Binding-site contacts:
Ligand atom C4 contacts residue GLU51 of chain 1.E at 3.4 Å.
Ligand atom C5 contacts residue TRP88 of chain 1.E at 3.4 Å (hydrophobic).
Ligand atom C6 contacts residue TYR12 of chain 1.E at 3.9 Å (hydrophobic).
Ligand atom C5 contacts residue GLN56 of chain 1.E at 3.8 Å.
Ligand atom O3 contacts residue TRP88 of chain 1.E at 3.7 Å.
Ligand atom C6 contacts residue GLN56 of chain 1.E at 3.6 Å.
Ligand atom C3 contacts residue TRP88 of chain 1.E at 3.5 Å (hydrophobic).
Ligand atom O4 contacts residue GLU51 of chain 1.E at 2.7 Å (salt-bridge).
Ligand atom O3 contacts residue LYS91 of chain 1.E at 2.9 Å (salt-bridge).
Ligand atom O5 contacts residue GLN56 of chain 1.E at 3.7 Å.
Ligand atom C3 contacts residue ASN90 of chain 1.E at 3.5 Å.
Ligand atom C4 contacts residue GLN56 of chain 1.E at 3.3 Å.
Ligand atom O1B contacts residue TYR12 of chain 1.E at 3.3 Å.
Ligand atom C9 contacts residue GLY33 of chain 1.A at 3.5 Å.
Ligand atom O6 contacts residue TRP88 of chain 1.E at 3.7 Å.
Ligand atom C3 contacts residue LYS91 of chain 1.E at 3.8 Å.
Ligand atom O8 contacts residue TYR12 of chain 1.E at 3.5 Å.
Ligand atom C4 contacts residue GLU11 of chain 1.E at 3.5 Å.
Ligand atom C11 contacts residue TYR12 of chain 1.E at 3.8 Å (hydrophobic).
Ligand atom O4 contacts residue GLU11 of chain 1.E at 3.6 Å (salt-bridge).
Ligand atom O6 contacts residue GLN61 of chain 1.E at 3.1 Å (h-bond).
Ligand atom O3 contacts residue ASN90 of chain 1.E at 2.6 Å (h-bond).
Ligand atom O4 contacts residue GLN56 of chain 1.E at 3.8 Å.
Ligand atom C4 contacts residue TRP88 of chain 1.E at 3.4 Å (hydrophobic).
Ligand atom C11 contacts residue GLU11 of chain 1.E at 3.9 Å.
Ligand atom O4 contacts residue LYS91 of chain 1.E at 3.0 Å (salt-bridge).
Ligand atom C6 contacts residue TRP88 of chain 1.E at 3.4 Å (hydrophobic).
Ligand atom O1B contacts residue ARG13 of chain 1.E at 2.7 Å (salt-bridge).
Ligand atom C7 contacts residue TYR12 of chain 1.E at 3.9 Å (hydrophobic).
Ligand atom C2 contacts residue ASN90 of chain 1.E at 3.8 Å.
Ligand atom C1 contacts residue ARG13 of chain 1.E at 3.8 Å.
Ligand atom O1A contacts residue TYR12 of chain 1.E at 3.7 Å.
Ligand atom O6 contacts residue GLN56 of chain 1.E at 3.5 Å (h-bond).
Ligand atom C8 contacts residue ARG13 of chain 1.E at 3.9 Å.
Ligand atom N5 contacts residue GLU11 of chain 1.E at 3.2 Å (salt-bridge).
Ligand atom O4 contacts residue GLN56 of chain 1.E at 3.6 Å.
Ligand atom O9 contacts residue ILE58 of chain 1.E at 3.8 Å.
Ligand atom O6 contacts residue ILE58 of chain 1.E at 3.4 Å.
Ligand atom O2 contacts residue ARG13 of chain 1.E at 3.5 Å (salt-bridge).
Ligand atom O2 contacts residue ASN90 of chain 1.E at 2.9 Å (h-bond).

This small molecule binds to this protein.
Small molecule (SMILES): CC(=O)N[C@H]1[C@H](O[C@@H]2[C@H](O[C@]3(C(=O)O)C[C@H](O)[C@@H](NC(C)=O)[C@H]([C@H](O)[C@H](O)CO)O3)[C@@H](O)[C@H](O[C@H]3[C@H](O)[C@@H](O)[C@H](O)O[C@@H]3CO)O[C@@H]2CO)O[C@H](CO)[C@H](O)[C@@H]1O[C@@H]1O[C@H](CO)[C@H](O)[C@H](O)[C@H]1O

Sequence of chain 1.A:
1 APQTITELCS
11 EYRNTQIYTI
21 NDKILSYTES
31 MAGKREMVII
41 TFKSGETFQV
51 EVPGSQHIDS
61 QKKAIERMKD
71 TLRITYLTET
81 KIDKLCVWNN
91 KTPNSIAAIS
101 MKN

Sequence of chain 1.E:
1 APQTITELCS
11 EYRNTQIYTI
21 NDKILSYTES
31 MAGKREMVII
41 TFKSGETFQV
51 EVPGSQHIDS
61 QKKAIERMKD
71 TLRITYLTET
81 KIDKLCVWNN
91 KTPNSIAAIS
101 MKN